Sequence of chain 1.A:
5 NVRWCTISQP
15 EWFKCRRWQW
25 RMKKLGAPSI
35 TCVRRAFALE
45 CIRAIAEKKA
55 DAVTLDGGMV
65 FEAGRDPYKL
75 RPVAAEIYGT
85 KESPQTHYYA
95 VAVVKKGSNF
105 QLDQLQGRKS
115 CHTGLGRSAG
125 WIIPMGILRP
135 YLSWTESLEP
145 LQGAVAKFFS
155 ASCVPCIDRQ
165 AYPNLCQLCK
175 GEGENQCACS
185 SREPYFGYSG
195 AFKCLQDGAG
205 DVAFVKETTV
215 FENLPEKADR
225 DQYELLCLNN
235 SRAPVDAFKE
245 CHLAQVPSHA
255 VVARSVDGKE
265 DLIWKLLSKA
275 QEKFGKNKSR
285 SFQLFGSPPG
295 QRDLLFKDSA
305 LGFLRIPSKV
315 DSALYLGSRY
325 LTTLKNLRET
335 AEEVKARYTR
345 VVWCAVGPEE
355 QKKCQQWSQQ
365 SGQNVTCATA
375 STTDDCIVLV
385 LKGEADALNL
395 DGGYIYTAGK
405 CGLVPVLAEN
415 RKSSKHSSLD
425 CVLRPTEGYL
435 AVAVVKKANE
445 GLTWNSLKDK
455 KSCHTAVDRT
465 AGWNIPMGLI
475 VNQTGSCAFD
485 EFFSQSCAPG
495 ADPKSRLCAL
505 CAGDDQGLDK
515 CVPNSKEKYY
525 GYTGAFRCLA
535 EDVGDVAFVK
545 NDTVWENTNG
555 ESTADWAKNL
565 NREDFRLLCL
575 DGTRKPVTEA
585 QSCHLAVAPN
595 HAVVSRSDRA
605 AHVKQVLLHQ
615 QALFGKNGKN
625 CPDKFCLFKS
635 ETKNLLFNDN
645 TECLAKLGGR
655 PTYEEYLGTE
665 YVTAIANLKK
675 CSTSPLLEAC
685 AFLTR

The protein below binds the small molecule below.
Small molecule (SMILES): CC(=O)N[C@H]1[C@H](O[C@H]2[C@H](O)[C@@H](NC(C)=O)CO[C@@H]2CO)O[C@H](CO)[C@@H](O[C@@H]2O[C@H](CO[C@H]3O[C@H](CO[C@H]4O[C@H](CO)[C@@H](O)[C@H](O)[C@@H]4O)[C@@H](O)[C@H](O[C@H]4O[C@H](CO)[C@@H](O)[C@H](O)[C@@H]4O)[C@@H]3O)[C@@H](O)[C@H](O)[C@@H]2O)[C@@H]1O

Binding-site contacts:
Ligand atom C5 contacts residue TRP549 of chain 1.A at 3.5 Å (hydrophobic).
Ligand atom C5 contacts residue ASN545 of chain 1.A at 3.6 Å.
Ligand atom C4 contacts residue ASN545 of chain 1.A at 4.2 Å.
Ligand atom O3 contacts residue GLU555 of chain 1.A at 3.4 Å (salt-bridge).
Ligand atom C2 contacts residue GLU555 of chain 1.A at 3.7 Å.
Ligand atom O4 contacts residue LYS416 of chain 1.A at 3.5 Å (salt-bridge).
Ligand atom O2 contacts residue ARG566 of chain 1.A at 3.4 Å (salt-bridge).
Ligand atom O4 contacts residue GLU555 of chain 1.A at 3.1 Å (salt-bridge).
Ligand atom O5 contacts residue ASP546 of chain 1.A at 3.5 Å.
Ligand atom C7 contacts residue TRP549 of chain 1.A at 4.1 Å (hydrophobic).
Ligand atom C3 contacts residue GLU555 of chain 1.A at 3.6 Å.
Ligand atom O7 contacts residue TRP549 of chain 1.A at 3.5 Å.
Ligand atom C8 contacts residue TRP549 of chain 1.A at 4.0 Å (hydrophobic).
Ligand atom C6 contacts residue TRP549 of chain 1.A at 3.6 Å (hydrophobic).
Ligand atom O5 contacts residue LYS416 of chain 1.A at 3.5 Å (salt-bridge).
Ligand atom O6 contacts residue GLU550 of chain 1.A at 3.9 Å.
Ligand atom C1 contacts residue LYS416 of chain 1.A at 4.0 Å.
Ligand atom C4 contacts residue GLU555 of chain 1.A at 3.5 Å.
Ligand atom C6 contacts residue ASP546 of chain 1.A at 4.0 Å.
Ligand atom O6 contacts residue ASP546 of chain 1.A at 2.9 Å (salt-bridge).
Ligand atom C8 contacts residue GLU555 of chain 1.A at 4.1 Å.
Ligand atom C7 contacts residue ASN545 of chain 1.A at 3.6 Å.
Ligand atom O2 contacts residue LYS416 of chain 1.A at 3.2 Å.
Ligand atom C6 contacts residue GLU555 of chain 1.A at 3.8 Å.
Ligand atom C3 contacts residue ASN545 of chain 1.A at 3.8 Å.
Ligand atom O2 contacts residue TRP549 of chain 1.A at 3.7 Å.
Ligand atom O5 contacts residue TRP549 of chain 1.A at 3.4 Å.
Ligand atom O3 contacts residue ASN553 of chain 1.A at 4.0 Å.
Ligand atom O5 contacts residue ASN545 of chain 1.A at 2.3 Å (h-bond).
Ligand atom C1 contacts residue ASP546 of chain 1.A at 4.2 Å.
Ligand atom C1 contacts residue TRP549 of chain 1.A at 3.5 Å (hydrophobic).
Ligand atom C8 contacts residue LEU434 of chain 1.A at 4.1 Å (hydrophobic).
Ligand atom O4 contacts residue GLY554 of chain 1.A at 3.6 Å.
Ligand atom C2 contacts residue ASN545 of chain 1.A at 2.5 Å.
Ligand atom C5 contacts residue GLU555 of chain 1.A at 3.4 Å.
Ligand atom N2 contacts residue ASN545 of chain 1.A at 3.0 Å (h-bond).
Ligand atom O3 contacts residue ARG566 of chain 1.A at 3.2 Å (salt-bridge).
Ligand atom C1 contacts residue ASN545 of chain 1.A at 1.4 Å.
Ligand atom C8 contacts residue GLN585 of chain 1.A at 4.1 Å.
Ligand atom O7 contacts residue ASN545 of chain 1.A at 3.8 Å.